Binding-site contacts:
Ligand atom CA contacts residue GLN95 of chain 56.C at 4.2 Å.
Ligand atom C contacts residue PHE264 of chain 56.A at 3.8 Å (hydrophobic).
Ligand atom CA contacts residue PHE264 of chain 56.A at 3.1 Å (hydrophobic).
Ligand atom OXT contacts residue CYS1 of chain 56.E at 2.7 Å (h-bond).
Ligand atom O contacts residue CYS1 of chain 56.E at 3.7 Å.
Ligand atom OXT contacts residue ASP235 of chain 56.C at 2.9 Å (salt-bridge).
Ligand atom O contacts residue ASP235 of chain 56.C at 4.5 Å.
Ligand atom N contacts residue MET247 of chain 56.A at 3.8 Å.
Ligand atom C contacts residue MET247 of chain 56.A at 3.9 Å (hydrophobic).
Ligand atom C contacts residue GLN95 of chain 56.C at 3.1 Å.
Ligand atom N contacts residue PHE264 of chain 56.A at 3.5 Å (h-bond).
Ligand atom N contacts residue CYS1 of chain 56.E at 1.3 Å.
Ligand atom CA contacts residue CYS265 of chain 56.A at 4.4 Å (hydrophobic).
Ligand atom CA contacts residue MET247 of chain 56.A at 4.1 Å (hydrophobic).
Ligand atom O contacts residue SER96 of chain 56.C at 3.6 Å.
Ligand atom CA contacts residue CYS1 of chain 56.E at 2.4 Å (hydrophobic).
Ligand atom OXT contacts residue GLN95 of chain 56.C at 2.7 Å (h-bond).
Ligand atom O contacts residue GLN95 of chain 56.C at 3.3 Å (h-bond).
Ligand atom OXT contacts residue PHE264 of chain 56.A at 4.2 Å.
Ligand atom C contacts residue ASP235 of chain 56.C at 4.0 Å.
Ligand atom C contacts residue CYS1 of chain 56.E at 2.8 Å (hydrophobic).
Ligand atom O contacts residue PHE264 of chain 56.A at 3.9 Å.
Ligand atom O contacts residue MET247 of chain 56.A at 3.4 Å (h-bond).

Sequence of chain 56.C:
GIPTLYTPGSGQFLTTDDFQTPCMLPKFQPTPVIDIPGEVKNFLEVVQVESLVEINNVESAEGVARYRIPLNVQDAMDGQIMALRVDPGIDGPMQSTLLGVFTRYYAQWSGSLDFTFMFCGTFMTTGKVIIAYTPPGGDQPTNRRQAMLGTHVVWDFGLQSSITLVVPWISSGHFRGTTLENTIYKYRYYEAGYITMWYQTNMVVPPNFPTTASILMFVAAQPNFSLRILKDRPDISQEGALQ

Sequence of chain 56.A:
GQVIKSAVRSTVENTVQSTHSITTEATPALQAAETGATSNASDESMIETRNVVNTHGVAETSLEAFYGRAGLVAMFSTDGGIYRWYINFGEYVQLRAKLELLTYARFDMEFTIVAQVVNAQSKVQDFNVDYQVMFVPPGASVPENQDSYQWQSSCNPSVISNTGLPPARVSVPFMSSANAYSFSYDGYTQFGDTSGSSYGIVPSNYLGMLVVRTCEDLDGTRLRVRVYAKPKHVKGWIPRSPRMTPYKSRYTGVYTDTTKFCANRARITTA

A protein and the small-molecule ligand that binds it are described below.
Small molecule (SMILES): NCC(=O)O